A protein and the small-molecule ligand that binds it are described below.
Small molecule (SMILES): C/C=C(\C)CC/C=C(\C)CC/C=C(\C)CCC=C(C)C

Sequence of chain 1.O:
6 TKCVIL

Binding-site contacts:
Ligand atom C20 contacts residue ILE10 of chain 1.O at 3.8 Å (hydrophobic).
Ligand atom C14 contacts residue ARG173 of chain 1.F at 3.7 Å.
Ligand atom C20 contacts residue THR49 of chain 1.F at 3.9 Å.
Ligand atom C20 contacts residue THR127 of chain 1.F at 4.0 Å.
Ligand atom C4 contacts residue MES1 of chain 1.AA at 4.0 Å.
Ligand atom C16 contacts residue TYR126 of chain 1.F at 4.0 Å (hydrophobic).
Ligand atom C19 contacts residue TYR126 of chain 1.F at 3.8 Å (hydrophobic).
Ligand atom C17 contacts residue TYR126 of chain 1.F at 4.0 Å (hydrophobic).
Ligand atom C3 contacts residue TYR272 of chain 1.F at 3.9 Å (hydrophobic).
Ligand atom C4 contacts residue VAL9 of chain 1.O at 4.0 Å (hydrophobic).
Ligand atom C4 contacts residue SO41 of chain 1.DA at 4.0 Å.
Ligand atom C6 contacts residue TYR272 of chain 1.F at 3.6 Å (hydrophobic).
Ligand atom C6 contacts residue HIS219 of chain 1.F at 3.7 Å.
Ligand atom C12 contacts residue ARG173 of chain 1.F at 3.9 Å.
Ligand atom C11 contacts residue ARG173 of chain 1.F at 3.6 Å.
Ligand atom C19 contacts residue PHE52 of chain 1.F at 4.0 Å (hydrophobic).
Ligand atom C3 contacts residue CYS8 of chain 1.O at 3.4 Å (hydrophobic).
Ligand atom C1 contacts residue ZN1 of chain 1.BA at 3.1 Å.
Ligand atom C12 contacts residue CYS225 of chain 1.F at 4.0 Å (hydrophobic).
Ligand atom C2 contacts residue TYR272 of chain 1.F at 3.8 Å (hydrophobic).
Ligand atom C7 contacts residue TRP275 of chain 1.F at 3.6 Å (hydrophobic).
Ligand atom C7 contacts residue GLY221 of chain 1.F at 4.0 Å.
Ligand atom C4 contacts residue CYS8 of chain 1.O at 3.9 Å (hydrophobic).
Ligand atom C9 contacts residue GLN212 of chain 1.F at 3.8 Å.
Ligand atom C13 contacts residue ARG173 of chain 1.F at 3.9 Å.
Ligand atom C14 contacts residue ILE10 of chain 1.O at 3.6 Å (hydrophobic).
Ligand atom C9 contacts residue MES1 of chain 1.AA at 3.7 Å.
Ligand atom C15 contacts residue ARG173 of chain 1.F at 3.8 Å.
Ligand atom C2 contacts residue SO41 of chain 1.DA at 3.9 Å.
Ligand atom C18 contacts residue TYR126 of chain 1.F at 3.9 Å (hydrophobic).
Ligand atom C5 contacts residue ILE10 of chain 1.O at 3.6 Å (hydrophobic).
Ligand atom C2 contacts residue CYS8 of chain 1.O at 2.7 Å (hydrophobic).
Ligand atom C2 contacts residue ZN1 of chain 1.BA at 3.5 Å.
Ligand atom C2 contacts residue CYS271 of chain 1.F at 3.9 Å (hydrophobic).
Ligand atom C10 contacts residue TRP275 of chain 1.F at 3.8 Å (hydrophobic).
Ligand atom C15 contacts residue CYS177 of chain 1.F at 3.9 Å (hydrophobic).
Ligand atom C1 contacts residue ASP269 of chain 1.F at 3.4 Å.
Ligand atom C1 contacts residue CYS8 of chain 1.O at 1.8 Å (hydrophobic).
Ligand atom C15 contacts residue TYR176 of chain 1.F at 3.9 Å (hydrophobic).
Ligand atom C1 contacts residue SO41 of chain 1.DA at 3.3 Å.

Sequence of chain 1.F:
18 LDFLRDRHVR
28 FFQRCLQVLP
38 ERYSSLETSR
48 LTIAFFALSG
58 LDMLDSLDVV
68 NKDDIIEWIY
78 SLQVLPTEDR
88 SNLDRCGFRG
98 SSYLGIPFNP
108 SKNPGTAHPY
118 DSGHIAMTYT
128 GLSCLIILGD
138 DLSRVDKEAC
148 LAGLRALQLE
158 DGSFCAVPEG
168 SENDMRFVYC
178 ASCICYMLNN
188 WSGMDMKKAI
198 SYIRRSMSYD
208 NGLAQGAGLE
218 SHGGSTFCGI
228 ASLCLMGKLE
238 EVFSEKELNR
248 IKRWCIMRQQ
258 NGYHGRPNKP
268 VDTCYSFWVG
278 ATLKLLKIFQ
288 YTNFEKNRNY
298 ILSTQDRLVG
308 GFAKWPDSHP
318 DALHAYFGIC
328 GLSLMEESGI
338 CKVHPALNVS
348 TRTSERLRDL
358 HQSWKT